The small molecule below binds the protein below.
Small molecule (SMILES): N#Cc1ccc(Cn2cncc2CN2CCN(c3cccc(Cl)c3)C(=O)C2)cc1

Sequence of chain 1.H:
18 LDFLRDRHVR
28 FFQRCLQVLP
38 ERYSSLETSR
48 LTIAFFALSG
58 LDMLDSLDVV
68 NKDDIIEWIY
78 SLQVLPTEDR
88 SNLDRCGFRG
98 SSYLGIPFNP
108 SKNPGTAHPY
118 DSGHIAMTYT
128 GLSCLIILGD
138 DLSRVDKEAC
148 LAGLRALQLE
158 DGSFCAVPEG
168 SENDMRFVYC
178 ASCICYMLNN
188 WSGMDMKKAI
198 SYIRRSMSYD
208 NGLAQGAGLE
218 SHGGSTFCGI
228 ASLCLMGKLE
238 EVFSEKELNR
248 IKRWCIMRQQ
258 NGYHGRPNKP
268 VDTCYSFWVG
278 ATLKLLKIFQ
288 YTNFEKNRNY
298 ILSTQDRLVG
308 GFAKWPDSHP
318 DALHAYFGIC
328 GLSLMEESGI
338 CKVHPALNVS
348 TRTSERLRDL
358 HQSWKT

Binding-site contacts:
Ligand atom N36 contacts residue ARG173 of chain 1.H at 3.5 Å.
Ligand atom C35 contacts residue GLN212 of chain 1.H at 3.6 Å.
Ligand atom N18 contacts residue CYS271 of chain 1.H at 3.6 Å (h-bond).
Ligand atom C33 contacts residue GLY221 of chain 1.H at 3.8 Å.
Ligand atom N36 contacts residue GLN212 of chain 1.H at 3.4 Å (h-bond).
Ligand atom C2 contacts residue LEU320 of chain 1.H at 3.5 Å (hydrophobic).
Ligand atom CL31 contacts residue ALA123 of chain 1.H at 3.6 Å.
Ligand atom C33 contacts residue HIS219 of chain 1.H at 3.8 Å.
Ligand atom C16 contacts residue SO41 of chain 1.EA at 3.6 Å.
Ligand atom N36 contacts residue SER222 of chain 1.H at 3.6 Å.
Ligand atom C29 contacts residue HIS219 of chain 1.H at 3.7 Å.
Ligand atom C4 contacts residue MES1 of chain 1.GA at 3.7 Å.
Ligand atom C27 contacts residue TRP275 of chain 1.H at 3.8 Å (hydrophobic).
Ligand atom C12 contacts residue ZN1 of chain 1.CA at 3.4 Å.
Ligand atom C12 contacts residue HIS321 of chain 1.H at 3.7 Å.
Ligand atom C8 contacts residue MES1 of chain 1.GA at 3.7 Å.
Ligand atom O13 contacts residue ARG173 of chain 1.H at 2.9 Å (salt-bridge).
Ligand atom C25 contacts residue TYR272 of chain 1.H at 3.7 Å (hydrophobic).
Ligand atom C20 contacts residue ARG173 of chain 1.H at 3.8 Å.
Ligand atom C27 contacts residue MES1 of chain 1.GA at 3.8 Å.
Ligand atom N36 contacts residue GLY221 of chain 1.H at 3.2 Å.
Ligand atom CL31 contacts residue CYS177 of chain 1.H at 3.8 Å.
Ligand atom CL31 contacts residue PHE174 of chain 1.H at 3.8 Å.
Ligand atom C17 contacts residue SO41 of chain 1.EA at 3.6 Å.
Ligand atom C17 contacts residue ZN1 of chain 1.CA at 3.0 Å.
Ligand atom C17 contacts residue ASP269 of chain 1.H at 3.5 Å.
Ligand atom C30 contacts residue ARG173 of chain 1.H at 3.7 Å.
Ligand atom C17 contacts residue TYR272 of chain 1.H at 3.6 Å (hydrophobic).
Ligand atom C5 contacts residue TRP275 of chain 1.H at 3.7 Å (hydrophobic).
Ligand atom C35 contacts residue GLY221 of chain 1.H at 3.5 Å.
Ligand atom C20 contacts residue MES1 of chain 1.GA at 3.6 Å.
Ligand atom N18 contacts residue ZN1 of chain 1.CA at 2.2 Å.
Ligand atom N18 contacts residue HIS321 of chain 1.H at 3.4 Å (h-bond).
Ligand atom C16 contacts residue TYR272 of chain 1.H at 3.5 Å (hydrophobic).
Ligand atom N36 contacts residue CYS225 of chain 1.H at 3.5 Å (h-bond).
Ligand atom N18 contacts residue ASP269 of chain 1.H at 3.2 Å (salt-bridge).
Ligand atom C14 contacts residue ARG173 of chain 1.H at 3.8 Å.
Ligand atom C29 contacts residue TYR272 of chain 1.H at 3.4 Å (hydrophobic).
Ligand atom C2 contacts residue MES1 of chain 1.GA at 3.6 Å.
Ligand atom C21 contacts residue TRP275 of chain 1.H at 3.4 Å (hydrophobic).

Sequence of chain 1.G:
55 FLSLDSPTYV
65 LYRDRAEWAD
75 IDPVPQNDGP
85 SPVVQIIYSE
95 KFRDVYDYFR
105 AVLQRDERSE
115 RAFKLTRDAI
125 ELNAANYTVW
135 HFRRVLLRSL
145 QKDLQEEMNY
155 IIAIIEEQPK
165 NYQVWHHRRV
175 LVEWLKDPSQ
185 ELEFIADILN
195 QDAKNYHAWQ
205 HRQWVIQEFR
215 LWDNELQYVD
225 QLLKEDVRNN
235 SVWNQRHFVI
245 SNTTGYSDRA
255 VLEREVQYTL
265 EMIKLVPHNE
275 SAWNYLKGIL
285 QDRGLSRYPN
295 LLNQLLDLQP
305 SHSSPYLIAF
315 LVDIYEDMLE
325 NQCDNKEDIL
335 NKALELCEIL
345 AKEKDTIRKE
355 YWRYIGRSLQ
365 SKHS